Binding-site contacts:
Ligand atom P5 contacts residue LYS127 of chain 1.A at 4.0 Å.
Ligand atom O11 contacts residue ARG44 of chain 1.A at 3.2 Å (salt-bridge).
Ligand atom O41 contacts residue LYS127 of chain 1.A at 4.0 Å.
Ligand atom C6 contacts residue ARG44 of chain 1.A at 4.0 Å.
Ligand atom O12 contacts residue ARG76 of chain 1.A at 3.4 Å (salt-bridge).
Ligand atom O6 contacts residue ARG44 of chain 1.A at 3.2 Å (salt-bridge).
Ligand atom O42 contacts residue LYS127 of chain 1.A at 2.8 Å (salt-bridge).
Ligand atom O53 contacts residue LYS127 of chain 1.A at 2.7 Å (salt-bridge).
Ligand atom O4 contacts residue LYS127 of chain 1.A at 3.9 Å.
Ligand atom P5 contacts residue ARG49 of chain 1.A at 4.3 Å.
Ligand atom C1 contacts residue ARG76 of chain 1.A at 4.3 Å.
Ligand atom P1 contacts residue ARG44 of chain 1.A at 3.3 Å.
Ligand atom O52 contacts residue ARG49 of chain 1.A at 2.9 Å (salt-bridge).
Ligand atom O52 contacts residue LYS127 of chain 1.A at 4.2 Å.
Ligand atom C1 contacts residue ARG44 of chain 1.A at 3.5 Å.
Ligand atom O11 contacts residue SER42 of chain 1.A at 4.4 Å.
Ligand atom O12 contacts residue ARG44 of chain 1.A at 2.8 Å (salt-bridge).
Ligand atom O6 contacts residue ARG49 of chain 1.A at 3.3 Å (salt-bridge).
Ligand atom P4 contacts residue LYS127 of chain 1.A at 3.8 Å.
Ligand atom O1 contacts residue ARG44 of chain 1.A at 3.3 Å (salt-bridge).

A small-molecule ligand and the protein it binds are described below.
Small molecule (SMILES): O=P(O)(O)O[C@@H]1[C@H](O)[C@H](O)[C@@H](OP(=O)(O)O)[C@H](OP(=O)(O)O)[C@H]1O

Sequence of chain 1.A:
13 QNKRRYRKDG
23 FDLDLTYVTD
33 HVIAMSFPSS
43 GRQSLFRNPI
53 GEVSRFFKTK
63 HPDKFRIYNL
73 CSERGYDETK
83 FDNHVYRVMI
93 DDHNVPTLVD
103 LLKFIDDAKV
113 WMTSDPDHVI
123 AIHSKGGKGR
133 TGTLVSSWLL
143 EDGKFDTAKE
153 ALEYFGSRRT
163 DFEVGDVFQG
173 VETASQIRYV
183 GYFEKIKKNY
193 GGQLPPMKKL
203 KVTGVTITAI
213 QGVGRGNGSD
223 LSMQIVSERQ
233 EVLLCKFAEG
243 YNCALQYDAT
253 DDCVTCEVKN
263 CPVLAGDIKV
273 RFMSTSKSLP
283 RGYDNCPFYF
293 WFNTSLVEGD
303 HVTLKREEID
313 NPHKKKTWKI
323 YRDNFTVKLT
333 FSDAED